Sequence of chain 1.XA:
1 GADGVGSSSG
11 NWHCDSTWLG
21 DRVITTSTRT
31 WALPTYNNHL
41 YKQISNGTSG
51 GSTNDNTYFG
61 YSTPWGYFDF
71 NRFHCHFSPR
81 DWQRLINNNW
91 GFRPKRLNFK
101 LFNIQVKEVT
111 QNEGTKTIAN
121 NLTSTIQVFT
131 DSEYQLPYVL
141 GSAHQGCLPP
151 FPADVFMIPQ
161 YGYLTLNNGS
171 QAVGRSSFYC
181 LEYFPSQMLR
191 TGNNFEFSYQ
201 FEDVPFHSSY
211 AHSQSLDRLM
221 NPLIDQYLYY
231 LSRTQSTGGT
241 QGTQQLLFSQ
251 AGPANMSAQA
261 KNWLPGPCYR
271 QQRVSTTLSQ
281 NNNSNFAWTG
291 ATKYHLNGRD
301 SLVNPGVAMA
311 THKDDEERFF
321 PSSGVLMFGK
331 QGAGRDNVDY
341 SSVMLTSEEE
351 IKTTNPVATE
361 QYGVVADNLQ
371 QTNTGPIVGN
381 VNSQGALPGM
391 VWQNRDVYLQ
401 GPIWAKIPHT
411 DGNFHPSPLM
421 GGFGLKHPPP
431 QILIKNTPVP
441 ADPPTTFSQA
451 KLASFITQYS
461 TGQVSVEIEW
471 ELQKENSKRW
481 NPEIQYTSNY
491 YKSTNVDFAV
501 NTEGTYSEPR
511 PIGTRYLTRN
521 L

The protein below binds the small molecule below.
Small molecule (SMILES): Nc1ccn([C@H]2C[C@H](O)[C@@H](COP(=O)(O)O)O2)c(=O)n1

Binding-site contacts:
Ligand atom C4' contacts residue DA1 of chain 1.DF at 3.7 Å.
Ligand atom O3' contacts residue DA1 of chain 1.DF at 1.6 Å.
Ligand atom C5' contacts residue DA1 of chain 1.DF at 3.6 Å.
Ligand atom O3' contacts residue PRO205 of chain 1.XA at 4.1 Å.
Ligand atom O5' contacts residue DA1 of chain 1.DF at 3.9 Å.
Ligand atom C3' contacts residue DA1 of chain 1.DF at 2.6 Å.
Ligand atom C2' contacts residue DA1 of chain 1.DF at 3.7 Å.
Ligand atom C2' contacts residue PRO205 of chain 1.XA at 4.5 Å (hydrophobic).